Sequence of chain 1.B:
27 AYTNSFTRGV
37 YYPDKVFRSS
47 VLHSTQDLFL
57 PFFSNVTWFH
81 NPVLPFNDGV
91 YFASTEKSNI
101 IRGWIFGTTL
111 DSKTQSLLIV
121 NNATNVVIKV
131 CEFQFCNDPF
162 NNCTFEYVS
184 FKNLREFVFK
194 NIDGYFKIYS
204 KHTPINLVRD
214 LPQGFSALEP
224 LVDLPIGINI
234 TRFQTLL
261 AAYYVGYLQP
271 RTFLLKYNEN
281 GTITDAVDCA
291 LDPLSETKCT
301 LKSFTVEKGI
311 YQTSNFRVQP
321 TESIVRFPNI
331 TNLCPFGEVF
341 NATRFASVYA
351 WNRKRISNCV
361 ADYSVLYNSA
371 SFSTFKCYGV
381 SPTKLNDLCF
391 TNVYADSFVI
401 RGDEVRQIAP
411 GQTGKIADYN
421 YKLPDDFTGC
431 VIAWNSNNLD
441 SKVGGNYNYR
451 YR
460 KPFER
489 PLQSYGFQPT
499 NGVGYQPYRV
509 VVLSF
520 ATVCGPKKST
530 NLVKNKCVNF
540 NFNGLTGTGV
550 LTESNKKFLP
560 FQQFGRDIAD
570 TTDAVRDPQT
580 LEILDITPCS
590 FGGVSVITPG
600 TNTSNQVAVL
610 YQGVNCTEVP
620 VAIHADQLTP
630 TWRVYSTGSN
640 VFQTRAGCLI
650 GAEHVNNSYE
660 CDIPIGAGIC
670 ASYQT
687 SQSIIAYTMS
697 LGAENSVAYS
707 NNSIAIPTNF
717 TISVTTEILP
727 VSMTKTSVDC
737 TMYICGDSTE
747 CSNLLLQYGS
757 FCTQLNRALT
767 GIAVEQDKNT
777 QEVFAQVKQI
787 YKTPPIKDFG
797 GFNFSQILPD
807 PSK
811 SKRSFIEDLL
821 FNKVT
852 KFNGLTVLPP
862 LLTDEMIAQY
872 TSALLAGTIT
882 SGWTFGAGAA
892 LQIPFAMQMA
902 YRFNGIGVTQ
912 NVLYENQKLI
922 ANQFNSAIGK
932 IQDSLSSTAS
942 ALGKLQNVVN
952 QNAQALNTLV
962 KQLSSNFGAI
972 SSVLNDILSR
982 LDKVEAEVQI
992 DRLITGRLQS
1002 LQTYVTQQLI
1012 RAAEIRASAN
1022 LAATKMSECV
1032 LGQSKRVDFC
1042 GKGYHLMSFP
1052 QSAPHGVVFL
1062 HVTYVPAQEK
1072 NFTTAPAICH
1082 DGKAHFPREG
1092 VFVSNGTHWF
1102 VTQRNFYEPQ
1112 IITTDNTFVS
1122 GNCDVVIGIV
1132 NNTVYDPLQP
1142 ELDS

Binding-site contacts:
Ligand atom C1 contacts residue THR108 of chain 1.B at 4.0 Å.
Ligand atom O5 contacts residue THR108 of chain 1.B at 3.7 Å.
Ligand atom C4 contacts residue ASN232 of chain 1.B at 4.2 Å.
Ligand atom C6 contacts residue THR108 of chain 1.B at 4.1 Å.
Ligand atom O7 contacts residue ASN232 of chain 1.B at 3.5 Å (h-bond).
Ligand atom C3 contacts residue ASN232 of chain 1.B at 3.8 Å.
Ligand atom C1 contacts residue ASN232 of chain 1.B at 1.4 Å.
Ligand atom C2 contacts residue ASN232 of chain 1.B at 2.5 Å.
Ligand atom C5 contacts residue THR108 of chain 1.B at 4.1 Å.
Ligand atom N2 contacts residue ASN232 of chain 1.B at 3.0 Å (h-bond).
Ligand atom C7 contacts residue ASN232 of chain 1.B at 3.4 Å.
Ligand atom O6 contacts residue THR108 of chain 1.B at 2.8 Å (h-bond).
Ligand atom O5 contacts residue ASN232 of chain 1.B at 2.3 Å (h-bond).
Ligand atom C1 contacts residue THR234 of chain 1.B at 4.3 Å.
Ligand atom C5 contacts residue ASN232 of chain 1.B at 3.7 Å.
Ligand atom C8 contacts residue ASN232 of chain 1.B at 4.3 Å.

The small molecule below binds the protein below.
Small molecule (SMILES): CC(=O)N[C@@H]1[C@@H](O)[C@H](O)[C@@H](CO)O[C@H]1O